A small-molecule ligand and the protein it binds are described below.
Small molecule (SMILES): NCCc1c[nH]cn1

Binding-site contacts:
Ligand atom ND1 contacts residue ASP43 of chain 1.I at 4.5 Å.
Ligand atom CB contacts residue GLU155 of chain 1.J at 4.2 Å.
Ligand atom CD2 contacts residue TYR62 of chain 1.I at 3.5 Å (hydrophobic).
Ligand atom CG contacts residue TYR62 of chain 1.I at 3.6 Å (hydrophobic).
Ligand atom CB contacts residue TYR157 of chain 1.J at 4.0 Å (hydrophobic).
Ligand atom CA contacts residue TYR97 of chain 1.J at 3.9 Å (hydrophobic).
Ligand atom ND1 contacts residue GLN64 of chain 1.I at 4.3 Å.
Ligand atom CA contacts residue GLU155 of chain 1.J at 3.4 Å.
Ligand atom CD2 contacts residue ASP43 of chain 1.I at 3.4 Å.
Ligand atom CE1 contacts residue PHE200 of chain 1.J at 3.9 Å (hydrophobic).
Ligand atom N contacts residue SER156 of chain 1.J at 2.9 Å (h-bond).
Ligand atom CE1 contacts residue TYR62 of chain 1.I at 4.0 Å (hydrophobic).
Ligand atom CA contacts residue SER156 of chain 1.J at 4.3 Å.
Ligand atom NE2 contacts residue ASP43 of chain 1.I at 2.4 Å (salt-bridge).
Ligand atom N contacts residue TYR97 of chain 1.J at 3.6 Å (h-bond).
Ligand atom ND1 contacts residue PHE200 of chain 1.J at 4.5 Å.
Ligand atom NE2 contacts residue TYR62 of chain 1.I at 3.6 Å.
Ligand atom N contacts residue TYR157 of chain 1.J at 3.1 Å (h-bond).
Ligand atom ND1 contacts residue TYR62 of chain 1.I at 4.2 Å.
Ligand atom CE1 contacts residue GLN64 of chain 1.I at 4.5 Å.
Ligand atom CB contacts residue TYR97 of chain 1.J at 3.8 Å (hydrophobic).
Ligand atom CD2 contacts residue PHE200 of chain 1.J at 3.5 Å (hydrophobic).
Ligand atom ND1 contacts residue THR202 of chain 1.J at 4.0 Å.
Ligand atom CA contacts residue PHE200 of chain 1.J at 3.8 Å (hydrophobic).
Ligand atom N contacts residue TYR205 of chain 1.J at 3.5 Å.
Ligand atom CG contacts residue PHE200 of chain 1.J at 4.3 Å (hydrophobic).
Ligand atom CB contacts residue TYR62 of chain 1.I at 3.8 Å (hydrophobic).
Ligand atom N contacts residue GLU155 of chain 1.J at 2.9 Å (salt-bridge).
Ligand atom CA contacts residue TYR157 of chain 1.J at 3.9 Å (hydrophobic).
Ligand atom NE2 contacts residue PHE200 of chain 1.J at 3.4 Å.
Ligand atom CE1 contacts residue ASP43 of chain 1.I at 3.3 Å.
Ligand atom CA contacts residue TYR205 of chain 1.J at 3.8 Å (hydrophobic).

Sequence of chain 1.I:
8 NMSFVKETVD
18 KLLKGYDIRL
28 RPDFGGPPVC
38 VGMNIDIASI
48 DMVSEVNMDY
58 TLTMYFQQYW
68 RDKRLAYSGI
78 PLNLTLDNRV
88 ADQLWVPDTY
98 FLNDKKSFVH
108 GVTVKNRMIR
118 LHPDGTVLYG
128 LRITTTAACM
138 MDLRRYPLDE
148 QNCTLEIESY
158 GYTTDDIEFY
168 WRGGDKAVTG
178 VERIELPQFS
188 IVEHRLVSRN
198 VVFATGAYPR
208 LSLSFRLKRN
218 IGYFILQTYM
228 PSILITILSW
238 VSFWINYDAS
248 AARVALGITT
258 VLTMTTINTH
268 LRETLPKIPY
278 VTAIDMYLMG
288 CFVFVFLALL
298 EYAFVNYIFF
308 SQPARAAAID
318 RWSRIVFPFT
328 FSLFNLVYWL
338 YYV

Sequence of chain 1.J:
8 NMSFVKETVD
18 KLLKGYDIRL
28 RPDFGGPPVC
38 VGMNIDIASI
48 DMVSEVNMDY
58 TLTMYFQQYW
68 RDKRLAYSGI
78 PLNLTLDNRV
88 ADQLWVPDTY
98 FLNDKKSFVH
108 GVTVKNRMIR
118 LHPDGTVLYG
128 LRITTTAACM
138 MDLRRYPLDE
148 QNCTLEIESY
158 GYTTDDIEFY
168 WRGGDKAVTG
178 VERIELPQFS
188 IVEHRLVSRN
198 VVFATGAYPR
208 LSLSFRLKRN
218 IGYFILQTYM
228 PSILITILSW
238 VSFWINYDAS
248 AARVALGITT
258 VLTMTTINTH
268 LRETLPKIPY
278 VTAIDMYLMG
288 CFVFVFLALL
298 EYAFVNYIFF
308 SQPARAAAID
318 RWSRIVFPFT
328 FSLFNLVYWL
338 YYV